Sequence of chain 1.A:
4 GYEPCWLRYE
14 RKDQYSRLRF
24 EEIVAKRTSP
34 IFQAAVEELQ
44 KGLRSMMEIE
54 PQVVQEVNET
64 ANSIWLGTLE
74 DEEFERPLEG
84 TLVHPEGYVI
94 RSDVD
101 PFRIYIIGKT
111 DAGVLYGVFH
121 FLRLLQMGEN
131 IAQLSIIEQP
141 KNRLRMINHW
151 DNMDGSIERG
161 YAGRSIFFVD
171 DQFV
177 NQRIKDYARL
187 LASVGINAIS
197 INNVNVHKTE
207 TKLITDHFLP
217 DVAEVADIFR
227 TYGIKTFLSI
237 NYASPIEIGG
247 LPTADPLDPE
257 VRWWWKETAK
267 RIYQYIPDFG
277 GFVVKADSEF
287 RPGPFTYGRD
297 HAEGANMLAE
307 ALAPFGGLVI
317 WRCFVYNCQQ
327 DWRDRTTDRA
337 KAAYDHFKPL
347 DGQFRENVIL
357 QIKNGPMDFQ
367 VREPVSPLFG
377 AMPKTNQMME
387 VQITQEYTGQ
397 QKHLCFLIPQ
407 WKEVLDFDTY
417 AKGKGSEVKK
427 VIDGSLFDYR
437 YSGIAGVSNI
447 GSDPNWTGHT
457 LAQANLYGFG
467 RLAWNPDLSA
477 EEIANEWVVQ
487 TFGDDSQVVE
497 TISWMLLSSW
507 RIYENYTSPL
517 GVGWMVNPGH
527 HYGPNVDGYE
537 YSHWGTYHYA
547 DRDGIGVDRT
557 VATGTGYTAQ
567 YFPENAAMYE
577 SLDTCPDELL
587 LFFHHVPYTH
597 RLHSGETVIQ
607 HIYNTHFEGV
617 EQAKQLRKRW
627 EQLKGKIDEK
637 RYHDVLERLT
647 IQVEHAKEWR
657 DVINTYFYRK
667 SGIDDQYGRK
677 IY

This protein binds this small molecule.
Small molecule (SMILES): CO[C@H]1[C@H](O)[C@@H](O)[C@H](O)O[C@@H]1C(=O)O

Binding-site contacts:
Ligand atom O6A contacts residue PHE320 of chain 1.A at 3.7 Å.
Ligand atom C6 contacts residue PHE320 of chain 1.A at 3.5 Å (hydrophobic).
Ligand atom C2 contacts residue XYP2 of chain 1.B at 3.8 Å.
Ligand atom O2 contacts residue GLU392 of chain 1.A at 2.6 Å (salt-bridge).
Ligand atom O2 contacts residue XYP2 of chain 1.B at 3.5 Å (h-bond).
Ligand atom O5 contacts residue ASP364 of chain 1.A at 3.6 Å (salt-bridge).
Ligand atom O6B contacts residue LYS281 of chain 1.A at 2.8 Å (salt-bridge).
Ligand atom C4 contacts residue TRP150 of chain 1.A at 3.6 Å (hydrophobic).
Ligand atom C7 contacts residue ASN199 of chain 1.A at 3.8 Å.
Ligand atom C6 contacts residue LYS359 of chain 1.A at 3.6 Å.
Ligand atom C5 contacts residue GLU285 of chain 1.A at 3.6 Å.
Ligand atom O1 contacts residue TYR393 of chain 1.A at 3.8 Å.
Ligand atom C6 contacts residue LYS281 of chain 1.A at 3.7 Å.
Ligand atom O4 contacts residue GLU158 of chain 1.A at 3.6 Å (salt-bridge).
Ligand atom C1 contacts residue ASP364 of chain 1.A at 3.3 Å.
Ligand atom O2 contacts residue HIS527 of chain 1.A at 3.8 Å.
Ligand atom O6A contacts residue ARG318 of chain 1.A at 2.6 Å (salt-bridge).
Ligand atom O5 contacts residue LYS359 of chain 1.A at 3.2 Å (salt-bridge).
Ligand atom C7 contacts residue VAL200 of chain 1.A at 3.5 Å (hydrophobic).
Ligand atom C5 contacts residue PHE320 of chain 1.A at 3.6 Å (hydrophobic).
Ligand atom C3 contacts residue GLU158 of chain 1.A at 3.7 Å.
Ligand atom O4 contacts residue LYS281 of chain 1.A at 3.3 Å (salt-bridge).
Ligand atom C7 contacts residue ASN201 of chain 1.A at 3.2 Å.
Ligand atom O6B contacts residue PHE320 of chain 1.A at 3.7 Å.
Ligand atom C6 contacts residue ARG318 of chain 1.A at 3.4 Å.
Ligand atom O1 contacts residue GLU392 of chain 1.A at 2.9 Å (salt-bridge).
Ligand atom C1 contacts residue XYP2 of chain 1.B at 3.6 Å.
Ligand atom O6A contacts residue LYS359 of chain 1.A at 2.6 Å (salt-bridge).
Ligand atom O6B contacts residue ARG318 of chain 1.A at 3.0 Å (salt-bridge).
Ligand atom C2 contacts residue GLU392 of chain 1.A at 3.2 Å.
Ligand atom O3 contacts residue ARG159 of chain 1.A at 3.0 Å (salt-bridge).
Ligand atom O3 contacts residue GLU158 of chain 1.A at 2.7 Å (salt-bridge).
Ligand atom C3 contacts residue XYP2 of chain 1.B at 3.8 Å.
Ligand atom C2 contacts residue ARG159 of chain 1.A at 3.7 Å.
Ligand atom O4 contacts residue ASN201 of chain 1.A at 3.3 Å (h-bond).
Ligand atom O1 contacts residue ASP364 of chain 1.A at 2.6 Å (salt-bridge).
Ligand atom O6A contacts residue TRP150 of chain 1.A at 3.6 Å.
Ligand atom C1 contacts residue GLU392 of chain 1.A at 3.7 Å.
Ligand atom O2 contacts residue ARG159 of chain 1.A at 3.0 Å (salt-bridge).
Ligand atom O5 contacts residue TRP150 of chain 1.A at 3.8 Å.